Sequence of chain 3.A:
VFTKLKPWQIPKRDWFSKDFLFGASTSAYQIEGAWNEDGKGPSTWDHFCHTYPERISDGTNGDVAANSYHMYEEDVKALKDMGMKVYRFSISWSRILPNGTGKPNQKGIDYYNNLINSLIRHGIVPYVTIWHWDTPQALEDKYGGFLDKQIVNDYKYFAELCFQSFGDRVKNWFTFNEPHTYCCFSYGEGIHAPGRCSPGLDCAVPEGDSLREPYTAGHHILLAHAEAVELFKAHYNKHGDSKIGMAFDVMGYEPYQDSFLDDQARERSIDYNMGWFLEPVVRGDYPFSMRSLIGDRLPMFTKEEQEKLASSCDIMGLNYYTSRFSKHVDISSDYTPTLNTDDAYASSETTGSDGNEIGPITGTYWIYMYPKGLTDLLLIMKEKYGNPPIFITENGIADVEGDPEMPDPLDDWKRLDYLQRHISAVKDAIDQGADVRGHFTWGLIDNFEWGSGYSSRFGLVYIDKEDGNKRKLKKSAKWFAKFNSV

This small molecule binds to this protein.
Small molecule (SMILES): OC[C@H]1O[C@H](O)[C@H](F)[C@@H](O)[C@@H]1O

Binding-site contacts:
Ligand atom C4 contacts residue TRP508 of chain 3.A at 3.8 Å (hydrophobic).
Ligand atom O5 contacts residue GLU452 of chain 3.A at 2.5 Å (salt-bridge).
Ligand atom C2 contacts residue GLU452 of chain 3.A at 2.6 Å.
Ligand atom O3 contacts residue HIS190 of chain 3.A at 3.0 Å.
Ligand atom O6 contacts residue GLU507 of chain 3.A at 2.6 Å (salt-bridge).
Ligand atom O6 contacts residue DNF1 of chain 3.B at 3.1 Å (h-bond).
Ligand atom C4 contacts residue GLU452 of chain 3.A at 3.8 Å.
Ligand atom C4 contacts residue GLU507 of chain 3.A at 3.5 Å.
Ligand atom C2 contacts residue DNF1 of chain 3.B at 3.1 Å.
Ligand atom O4 contacts residue TRP508 of chain 3.A at 3.7 Å.
Ligand atom C3 contacts residue TRP500 of chain 3.A at 3.8 Å (hydrophobic).
Ligand atom C5 contacts residue TRP500 of chain 3.A at 3.7 Å (hydrophobic).
Ligand atom C5 contacts residue TYR379 of chain 3.A at 3.1 Å (hydrophobic).
Ligand atom C5 contacts residue GLU452 of chain 3.A at 3.1 Å.
Ligand atom O5 contacts residue TYR379 of chain 3.A at 3.0 Å (h-bond).
Ligand atom C6 contacts residue PHE516 of chain 3.A at 3.7 Å (hydrophobic).
Ligand atom C3 contacts residue GLU452 of chain 3.A at 3.3 Å.
Ligand atom O4 contacts residue GLN88 of chain 3.A at 2.8 Å (h-bond).
Ligand atom C6 contacts residue TYR379 of chain 3.A at 3.4 Å (hydrophobic).
Ligand atom C5 contacts residue DNF1 of chain 3.B at 3.5 Å.
Ligand atom F2 contacts residue ASN235 of chain 3.A at 2.7 Å.
Ligand atom C3 contacts residue TRP508 of chain 3.A at 3.8 Å (hydrophobic).
Ligand atom C3 contacts residue GLN88 of chain 3.A at 3.7 Å.
Ligand atom O4 contacts residue GLU507 of chain 3.A at 2.6 Å (salt-bridge).
Ligand atom C1 contacts residue GLU452 of chain 3.A at 1.4 Å.
Ligand atom O4 contacts residue TRP500 of chain 3.A at 3.2 Å.
Ligand atom O5 contacts residue DNF1 of chain 3.B at 2.6 Å (h-bond).
Ligand atom F2 contacts residue GLU452 of chain 3.A at 2.8 Å.
Ligand atom C6 contacts residue GLU507 of chain 3.A at 3.4 Å.
Ligand atom C1 contacts residue GLU236 of chain 3.A at 3.2 Å.
Ligand atom O3 contacts residue GLN88 of chain 3.A at 2.6 Å (h-bond).
Ligand atom C4 contacts residue DNF1 of chain 3.B at 3.4 Å.
Ligand atom C3 contacts residue DNF1 of chain 3.B at 3.8 Å.
Ligand atom O6 contacts residue TRP424 of chain 3.A at 3.5 Å.
Ligand atom C1 contacts residue DNF1 of chain 3.B at 3.2 Å.
Ligand atom O3 contacts residue TRP508 of chain 3.A at 2.9 Å (h-bond).
Ligand atom C2 contacts residue GLU236 of chain 3.A at 3.4 Å.
Ligand atom C1 contacts residue TYR379 of chain 3.A at 3.4 Å (hydrophobic).
Ligand atom F2 contacts residue HIS190 of chain 3.A at 3.0 Å.
Ligand atom F2 contacts residue GLU236 of chain 3.A at 3.7 Å.